The protein below binds the small molecule below.
Small molecule (SMILES): C[C@H](CCC(=O)O)[C@H]1CC[C@H]2[C@@H]3CC[C@@H]4C[C@H](O)CC[C@]4(C)[C@H]3C[C@H](O)[C@]12C

Sequence of chain 1.C:
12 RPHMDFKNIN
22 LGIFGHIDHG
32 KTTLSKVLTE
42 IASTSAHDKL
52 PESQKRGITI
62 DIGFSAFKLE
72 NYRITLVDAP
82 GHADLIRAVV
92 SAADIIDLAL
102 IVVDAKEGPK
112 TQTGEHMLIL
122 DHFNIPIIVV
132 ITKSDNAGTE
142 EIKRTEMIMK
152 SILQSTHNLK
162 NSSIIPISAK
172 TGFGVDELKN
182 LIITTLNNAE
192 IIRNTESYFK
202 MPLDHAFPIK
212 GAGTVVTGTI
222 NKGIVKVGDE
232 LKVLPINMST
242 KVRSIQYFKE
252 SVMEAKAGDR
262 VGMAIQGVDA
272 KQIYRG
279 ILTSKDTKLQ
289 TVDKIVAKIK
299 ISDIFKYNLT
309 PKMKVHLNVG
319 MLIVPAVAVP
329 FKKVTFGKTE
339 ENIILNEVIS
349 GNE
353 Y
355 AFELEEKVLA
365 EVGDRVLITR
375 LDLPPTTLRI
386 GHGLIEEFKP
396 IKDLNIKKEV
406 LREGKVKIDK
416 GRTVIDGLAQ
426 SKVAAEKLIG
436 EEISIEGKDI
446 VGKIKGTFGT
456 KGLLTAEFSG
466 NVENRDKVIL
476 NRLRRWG

Binding-site contacts:
Ligand atom C6 contacts residue MET15 of chain 1.C at 3.4 Å (hydrophobic).
Ligand atom C10 contacts residue MET15 of chain 1.C at 4.5 Å (hydrophobic).
Ligand atom O1 contacts residue MET15 of chain 1.C at 3.4 Å (h-bond).
Ligand atom C5 contacts residue MET15 of chain 1.C at 3.5 Å (hydrophobic).
Ligand atom C17 contacts residue HIS14 of chain 1.C at 4.3 Å.
Ligand atom C1 contacts residue ARG12 of chain 1.C at 4.3 Å.
Ligand atom C3 contacts residue ARG12 of chain 1.C at 3.8 Å.
Ligand atom C14 contacts residue MET15 of chain 1.C at 4.2 Å (hydrophobic).
Ligand atom C8 contacts residue ARG12 of chain 1.C at 4.2 Å.
Ligand atom O2 contacts residue PRO13 of chain 1.C at 3.5 Å (h-bond).
Ligand atom O1 contacts residue HIS14 of chain 1.C at 3.5 Å.
Ligand atom C2 contacts residue ARG12 of chain 1.C at 3.4 Å.
Ligand atom C7 contacts residue ARG12 of chain 1.C at 3.5 Å.
Ligand atom C16 contacts residue HIS14 of chain 1.C at 4.1 Å.
Ligand atom C11 contacts residue HIS14 of chain 1.C at 4.5 Å.
Ligand atom O2 contacts residue MET15 of chain 1.C at 4.5 Å.
Ligand atom C1 contacts residue PRO13 of chain 1.C at 4.3 Å (hydrophobic).
Ligand atom C2 contacts residue PRO13 of chain 1.C at 4.0 Å (hydrophobic).